This small molecule binds to this protein.
Small molecule (SMILES): CC(C)C[C@H](NC(=O)[C@H](Cc1ccccc1)NC(=O)c1cnccn1)B(O)O

Binding-site contacts:
Ligand atom C21 contacts residue GLY47 of chain 1.H at 3.9 Å.
Ligand atom C22 contacts residue THR1 of chain 1.H at 2.8 Å.
Ligand atom O27 contacts residue GLY47 of chain 1.H at 3.2 Å (h-bond).
Ligand atom C17 contacts residue GLY47 of chain 1.H at 3.9 Å.
Ligand atom C5 contacts residue ASP125 of chain 1.I at 3.7 Å.
Ligand atom O28 contacts residue THR1 of chain 1.H at 2.3 Å (h-bond).
Ligand atom B26 contacts residue LYS33 of chain 1.H at 4.0 Å.
Ligand atom C3 contacts residue THR21 of chain 1.H at 3.6 Å.
Ligand atom C10 contacts residue GLY47 of chain 1.H at 3.4 Å.
Ligand atom N20 contacts residue THR1 of chain 1.H at 3.7 Å.
Ligand atom N1 contacts residue CYS129 of chain 1.I at 3.9 Å.
Ligand atom O19 contacts residue THR21 of chain 1.H at 3.1 Å (h-bond).
Ligand atom O27 contacts residue ALA46 of chain 1.H at 3.9 Å.
Ligand atom N1 contacts residue ASP125 of chain 1.I at 3.9 Å.
Ligand atom C13 contacts residue THR21 of chain 1.H at 3.5 Å.
Ligand atom C11 contacts residue THR21 of chain 1.H at 3.4 Å.
Ligand atom C24 contacts residue GLY45 of chain 1.H at 3.6 Å.
Ligand atom N20 contacts residue GLY47 of chain 1.H at 2.9 Å (h-bond).
Ligand atom C24 contacts residue THR52 of chain 1.H at 3.7 Å.
Ligand atom C18 contacts residue GLY47 of chain 1.H at 3.6 Å.
Ligand atom C12 contacts residue THR21 of chain 1.H at 3.9 Å.
Ligand atom C14 contacts residue GLN22 of chain 1.H at 3.8 Å.
Ligand atom C6 contacts residue CYS129 of chain 1.I at 3.9 Å (hydrophobic).
Ligand atom C24 contacts residue ALA49 of chain 1.H at 3.6 Å (hydrophobic).
Ligand atom B26 contacts residue THR1 of chain 1.H at 1.4 Å.
Ligand atom C21 contacts residue THR1 of chain 1.H at 2.4 Å.
Ligand atom C24 contacts residue GLY47 of chain 1.H at 3.9 Å.
Ligand atom C25 contacts residue LYS33 of chain 1.H at 3.9 Å.
Ligand atom N4 contacts residue GLN22 of chain 1.H at 3.5 Å.
Ligand atom C23 contacts residue GLY47 of chain 1.H at 3.6 Å.
Ligand atom C23 contacts residue ALA49 of chain 1.H at 3.9 Å (hydrophobic).
Ligand atom O28 contacts residue GLY168 of chain 1.H at 3.8 Å.
Ligand atom O27 contacts residue THR1 of chain 1.H at 2.4 Å (h-bond).
Ligand atom C10 contacts residue THR21 of chain 1.H at 3.7 Å.
Ligand atom C22 contacts residue GLY47 of chain 1.H at 3.7 Å.
Ligand atom O8 contacts residue ALA49 of chain 1.H at 3.1 Å (h-bond).
Ligand atom N9 contacts residue THR21 of chain 1.H at 3.1 Å (h-bond).
Ligand atom C6 contacts residue ASP125 of chain 1.I at 3.6 Å.
Ligand atom C3 contacts residue GLN22 of chain 1.H at 3.9 Å.
Ligand atom O19 contacts residue SER20 of chain 1.H at 3.1 Å (h-bond).

Sequence of chain 1.H:
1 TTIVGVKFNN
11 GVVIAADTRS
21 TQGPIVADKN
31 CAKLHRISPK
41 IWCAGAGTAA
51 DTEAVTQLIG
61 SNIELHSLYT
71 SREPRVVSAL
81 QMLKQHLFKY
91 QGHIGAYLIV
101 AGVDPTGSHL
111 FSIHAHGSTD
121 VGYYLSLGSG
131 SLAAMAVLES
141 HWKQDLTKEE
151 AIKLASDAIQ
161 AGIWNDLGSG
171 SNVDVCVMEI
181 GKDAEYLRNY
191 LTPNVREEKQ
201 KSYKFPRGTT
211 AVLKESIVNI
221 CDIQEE

Sequence of chain 1.I:
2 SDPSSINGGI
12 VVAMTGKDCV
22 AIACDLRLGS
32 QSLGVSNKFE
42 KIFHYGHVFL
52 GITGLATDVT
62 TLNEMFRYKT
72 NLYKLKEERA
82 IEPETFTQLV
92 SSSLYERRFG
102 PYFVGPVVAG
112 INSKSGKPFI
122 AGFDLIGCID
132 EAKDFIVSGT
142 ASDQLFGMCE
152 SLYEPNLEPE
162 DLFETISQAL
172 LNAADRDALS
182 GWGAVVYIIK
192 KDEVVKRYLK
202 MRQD